Sequence of chain 26.A:
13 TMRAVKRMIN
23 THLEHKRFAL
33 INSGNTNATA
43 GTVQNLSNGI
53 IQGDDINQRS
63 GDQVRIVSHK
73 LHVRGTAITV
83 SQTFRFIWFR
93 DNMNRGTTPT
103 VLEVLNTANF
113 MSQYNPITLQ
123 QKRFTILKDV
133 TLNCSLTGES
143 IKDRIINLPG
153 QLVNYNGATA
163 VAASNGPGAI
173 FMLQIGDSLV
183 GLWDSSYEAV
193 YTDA

A protein and the small-molecule ligand that binds it are described below.
Small molecule (SMILES): O=c1ccn([C@@H]2O[C@H](CO[P](=O)(O)O[C@H]3[C@@H](O)[C@H](n4ccc(=O)[nH]c4=O)O[C@@H]3CO[P](=O)(O)O[C@H]3[C@@H](O)[C@H](n4ccc(=O)[nH]c4=O)O[C@@H]3CO[P](=O)(O)O[C@H]3[C@@H](O)[C@H](n4ccc(=O)[nH]c4=O)O[C@@H]3COP(=O)=O)[C@@H](O)[C@H]2O)c(=O)[nH]1

Binding-site contacts:
Ligand atom C4 contacts residue ARG19 of chain 26.A at 3.9 Å.
Ligand atom O5' contacts residue ARG15 of chain 26.A at 3.6 Å.
Ligand atom C6 contacts residue ARG19 of chain 26.A at 2.7 Å.
Ligand atom C5' contacts residue ARG15 of chain 26.A at 2.5 Å.
Ligand atom O2 contacts residue A1 of chain 26.B at 2.7 Å (h-bond).
Ligand atom C4 contacts residue A3 of chain 26.B at 3.6 Å.
Ligand atom O4' contacts residue ARG19 of chain 26.A at 3.9 Å.
Ligand atom C2 contacts residue A2 of chain 26.B at 3.9 Å.
Ligand atom N3 contacts residue A2 of chain 26.B at 3.7 Å.
Ligand atom C4' contacts residue ARG15 of chain 26.A at 3.3 Å.
Ligand atom C5' contacts residue ARG19 of chain 26.A at 3.2 Å.
Ligand atom OP1 contacts residue LYS18 of chain 26.A at 3.7 Å.
Ligand atom O4 contacts residue A3 of chain 26.B at 2.8 Å (h-bond).
Ligand atom OP1 contacts residue MET14 of chain 26.A at 3.8 Å.
Ligand atom O2 contacts residue A2 of chain 26.B at 3.7 Å.
Ligand atom C2 contacts residue A1 of chain 26.B at 3.1 Å.
Ligand atom N1 contacts residue A3 of chain 26.B at 4.3 Å.
Ligand atom C5 contacts residue ARG19 of chain 26.A at 2.9 Å.
Ligand atom C4 contacts residue A1 of chain 26.B at 3.4 Å.
Ligand atom N3 contacts residue A1 of chain 26.B at 2.7 Å (h-bond).
Ligand atom C1' contacts residue ARG19 of chain 26.A at 4.3 Å.
Ligand atom C3' contacts residue ARG19 of chain 26.A at 3.4 Å.
Ligand atom C3' contacts residue ARG15 of chain 26.A at 3.8 Å.
Ligand atom O4 contacts residue A1 of chain 26.B at 3.0 Å (h-bond).
Ligand atom P contacts residue ARG19 of chain 26.A at 2.8 Å.
Ligand atom N3 contacts residue A3 of chain 26.B at 2.8 Å (h-bond).
Ligand atom O3' contacts residue ARG15 of chain 26.A at 3.1 Å (salt-bridge).
Ligand atom OP2 contacts residue ALA16 of chain 26.A at 4.1 Å.
Ligand atom OP2 contacts residue ARG15 of chain 26.A at 2.5 Å.
Ligand atom C4' contacts residue ARG19 of chain 26.A at 3.7 Å.
Ligand atom P contacts residue ARG15 of chain 26.A at 3.1 Å.
Ligand atom OP1 contacts residue ARG15 of chain 26.A at 2.5 Å.
Ligand atom N1 contacts residue ARG19 of chain 26.A at 3.9 Å.
Ligand atom C2 contacts residue A3 of chain 26.B at 3.5 Å.
Ligand atom O5' contacts residue ARG19 of chain 26.A at 2.1 Å (salt-bridge).
Ligand atom C2' contacts residue ARG19 of chain 26.A at 3.6 Å.
Ligand atom OP2 contacts residue ARG19 of chain 26.A at 2.1 Å (salt-bridge).
Ligand atom O3' contacts residue ARG19 of chain 26.A at 3.6 Å (salt-bridge).
Ligand atom OP1 contacts residue ARG19 of chain 26.A at 4.1 Å.
Ligand atom O2 contacts residue A3 of chain 26.B at 3.2 Å.